Sequence of chain 1.A:
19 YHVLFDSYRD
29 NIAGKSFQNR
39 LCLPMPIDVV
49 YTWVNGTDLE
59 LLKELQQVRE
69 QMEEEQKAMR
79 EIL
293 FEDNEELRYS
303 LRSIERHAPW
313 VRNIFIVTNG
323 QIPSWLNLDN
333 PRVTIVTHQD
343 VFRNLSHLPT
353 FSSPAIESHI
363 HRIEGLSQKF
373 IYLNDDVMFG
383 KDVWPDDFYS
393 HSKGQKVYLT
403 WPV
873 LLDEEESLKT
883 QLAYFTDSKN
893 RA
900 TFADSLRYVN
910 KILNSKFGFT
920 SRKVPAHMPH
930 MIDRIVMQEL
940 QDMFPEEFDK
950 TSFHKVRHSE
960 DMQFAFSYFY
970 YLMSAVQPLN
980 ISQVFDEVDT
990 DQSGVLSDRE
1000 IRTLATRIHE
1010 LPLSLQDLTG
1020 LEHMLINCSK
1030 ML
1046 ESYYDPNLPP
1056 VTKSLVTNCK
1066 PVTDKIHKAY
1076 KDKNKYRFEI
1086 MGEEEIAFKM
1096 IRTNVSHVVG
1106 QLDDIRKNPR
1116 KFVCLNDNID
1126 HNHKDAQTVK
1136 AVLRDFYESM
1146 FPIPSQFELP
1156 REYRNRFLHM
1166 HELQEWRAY

Binding-site contacts:
Ligand atom C5 contacts residue ASN346 of chain 1.A at 3.7 Å.
Ligand atom N2 contacts residue ASN346 of chain 1.A at 3.0 Å (h-bond).
Ligand atom C1 contacts residue ASN346 of chain 1.A at 1.4 Å.
Ligand atom C8 contacts residue HIS349 of chain 1.A at 4.1 Å.
Ligand atom N2 contacts residue SER348 of chain 1.A at 4.2 Å.
Ligand atom N2 contacts residue HIS349 of chain 1.A at 3.4 Å.
Ligand atom C7 contacts residue HIS349 of chain 1.A at 3.3 Å.
Ligand atom C7 contacts residue PHE952 of chain 1.A at 4.3 Å (hydrophobic).
Ligand atom C8 contacts residue SER348 of chain 1.A at 3.1 Å.
Ligand atom C1 contacts residue HIS349 of chain 1.A at 4.4 Å.
Ligand atom O5 contacts residue ASN346 of chain 1.A at 2.4 Å (h-bond).
Ligand atom C6 contacts residue ASN346 of chain 1.A at 4.5 Å.
Ligand atom C2 contacts residue SER348 of chain 1.A at 4.0 Å.
Ligand atom C4 contacts residue ASN346 of chain 1.A at 4.3 Å.
Ligand atom C2 contacts residue ASN346 of chain 1.A at 2.5 Å.
Ligand atom C7 contacts residue SER348 of chain 1.A at 3.8 Å.
Ligand atom C7 contacts residue ASN346 of chain 1.A at 3.9 Å.
Ligand atom O7 contacts residue PHE952 of chain 1.A at 3.0 Å.
Ligand atom O6 contacts residue ASN346 of chain 1.A at 4.1 Å.
Ligand atom C3 contacts residue ASN346 of chain 1.A at 3.9 Å.
Ligand atom C1 contacts residue SER348 of chain 1.A at 4.5 Å.
Ligand atom C2 contacts residue HIS349 of chain 1.A at 4.3 Å.
Ligand atom O7 contacts residue HIS349 of chain 1.A at 2.8 Å (h-bond).

The small molecule below binds the protein below.
Small molecule (SMILES): CC(=O)N[C@@H]1[C@@H](O)[C@H](O)[C@@H](CO)O[C@H]1O